This small molecule binds to this protein.
Small molecule (SMILES): CC(=O)N[C@H]1[C@H](O[C@H]2[C@H](O)[C@@H](NC(C)=O)CO[C@@H]2CO)O[C@H](CO)[C@@H](O[C@@H]2O[C@H](CO)[C@@H](O)[C@H](O)[C@@H]2O)[C@@H]1O

Sequence of chain 1.C:
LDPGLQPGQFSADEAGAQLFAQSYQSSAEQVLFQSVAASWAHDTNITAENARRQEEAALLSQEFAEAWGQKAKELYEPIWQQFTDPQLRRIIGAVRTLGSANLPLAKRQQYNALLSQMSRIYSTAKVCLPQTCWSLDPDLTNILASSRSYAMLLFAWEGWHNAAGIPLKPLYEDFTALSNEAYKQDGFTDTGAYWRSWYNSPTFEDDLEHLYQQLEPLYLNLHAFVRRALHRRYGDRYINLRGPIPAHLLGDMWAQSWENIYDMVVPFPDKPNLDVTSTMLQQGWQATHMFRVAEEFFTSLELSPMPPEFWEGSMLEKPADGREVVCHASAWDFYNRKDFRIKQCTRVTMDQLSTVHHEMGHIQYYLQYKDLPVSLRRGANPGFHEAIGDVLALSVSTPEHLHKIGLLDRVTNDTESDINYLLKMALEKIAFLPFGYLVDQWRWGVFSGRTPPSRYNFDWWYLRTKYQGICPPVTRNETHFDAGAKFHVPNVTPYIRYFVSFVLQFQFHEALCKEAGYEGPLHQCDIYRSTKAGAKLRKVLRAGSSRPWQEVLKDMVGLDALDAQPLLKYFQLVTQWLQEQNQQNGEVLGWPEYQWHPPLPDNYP

Binding-site contacts:
Ligand atom O5 contacts residue GLY523 of chain 1.C at 4.2 Å.
Ligand atom C5 contacts residue GLU522 of chain 1.C at 4.4 Å.
Ligand atom C4 contacts residue GLU522 of chain 1.C at 3.8 Å.
Ligand atom O3 contacts residue PRO524 of chain 1.C at 3.9 Å.
Ligand atom C5 contacts residue GLU522 of chain 1.C at 3.4 Å.
Ligand atom O4 contacts residue GLU522 of chain 1.C at 2.8 Å (salt-bridge).
Ligand atom C3 contacts residue PRO524 of chain 1.C at 3.8 Å (hydrophobic).
Ligand atom C3 contacts residue GLU522 of chain 1.C at 3.3 Å.
Ligand atom C2 contacts residue ASN416 of chain 1.C at 2.5 Å.
Ligand atom O3 contacts residue GLY523 of chain 1.C at 4.0 Å.
Ligand atom O3 contacts residue GLN527 of chain 1.C at 4.3 Å.
Ligand atom C7 contacts residue ASN416 of chain 1.C at 3.3 Å.
Ligand atom C3 contacts residue GLU522 of chain 1.C at 4.4 Å.
Ligand atom O3 contacts residue GLU522 of chain 1.C at 3.9 Å.
Ligand atom O3 contacts residue GLU522 of chain 1.C at 4.3 Å.
Ligand atom C1 contacts residue GLU522 of chain 1.C at 4.3 Å.
Ligand atom O7 contacts residue PRO524 of chain 1.C at 3.7 Å.
Ligand atom C4 contacts residue PRO524 of chain 1.C at 4.4 Å (hydrophobic).
Ligand atom O5 contacts residue ASN416 of chain 1.C at 2.4 Å (h-bond).
Ligand atom C7 contacts residue GLN527 of chain 1.C at 4.4 Å.
Ligand atom C4 contacts residue GLU522 of chain 1.C at 3.4 Å.
Ligand atom C3 contacts residue ASN416 of chain 1.C at 3.9 Å.
Ligand atom C3 contacts residue GLN527 of chain 1.C at 3.7 Å.
Ligand atom O5 contacts residue GLU522 of chain 1.C at 4.5 Å.
Ligand atom N2 contacts residue GLN527 of chain 1.C at 3.4 Å (h-bond).
Ligand atom C8 contacts residue ASN416 of chain 1.C at 4.5 Å.
Ligand atom C4 contacts residue ASN416 of chain 1.C at 4.3 Å.
Ligand atom C5 contacts residue ASN416 of chain 1.C at 3.8 Å.
Ligand atom C1 contacts residue ASN416 of chain 1.C at 1.5 Å.
Ligand atom O6 contacts residue GLY523 of chain 1.C at 4.1 Å.
Ligand atom C6 contacts residue GLU522 of chain 1.C at 4.5 Å.
Ligand atom C1 contacts residue GLN527 of chain 1.C at 3.6 Å.
Ligand atom O4 contacts residue PRO524 of chain 1.C at 4.0 Å.
Ligand atom O6 contacts residue GLU522 of chain 1.C at 4.4 Å.
Ligand atom C2 contacts residue GLN527 of chain 1.C at 3.6 Å.
Ligand atom N2 contacts residue ASN416 of chain 1.C at 3.1 Å (h-bond).
Ligand atom O5 contacts residue GLU522 of chain 1.C at 4.2 Å.
Ligand atom O7 contacts residue ASN416 of chain 1.C at 3.2 Å (h-bond).
Ligand atom C6 contacts residue GLU522 of chain 1.C at 3.5 Å.